Binding-site contacts:
Ligand atom C33 contacts residue GLY39 of chain 1.C at 4.3 Å.
Ligand atom C21 contacts residue PHE41 of chain 1.C at 3.8 Å (hydrophobic).
Ligand atom C22 contacts residue PHE41 of chain 1.C at 4.5 Å (hydrophobic).
Ligand atom C35 contacts residue GLY39 of chain 1.C at 3.5 Å.
Ligand atom O9 contacts residue PHE41 of chain 1.C at 4.4 Å.
Ligand atom O9 contacts residue PHE7 of chain 1.C at 4.2 Å.
Ligand atom C20 contacts residue PHE41 of chain 1.C at 3.6 Å (hydrophobic).
Ligand atom O3 contacts residue TYR64 of chain 1.C at 3.5 Å (h-bond).
Ligand atom C22 contacts residue TYR64 of chain 1.C at 3.7 Å (hydrophobic).
Ligand atom C20 contacts residue TYR64 of chain 1.C at 3.4 Å (hydrophobic).
Ligand atom O8 contacts residue PHE7 of chain 1.C at 4.0 Å.
Ligand atom C40 contacts residue PHE7 of chain 1.C at 4.4 Å (hydrophobic).
Ligand atom C16 contacts residue PHE41 of chain 1.C at 4.3 Å (hydrophobic).
Ligand atom O8 contacts residue PHE41 of chain 1.C at 3.9 Å.
Ligand atom C35 contacts residue PRO38 of chain 1.C at 4.3 Å (hydrophobic).
Ligand atom C33 contacts residue GLU33 of chain 1.C at 4.4 Å.
Ligand atom C23 contacts residue PHE41 of chain 1.C at 3.6 Å (hydrophobic).
Ligand atom C18 contacts residue PHE41 of chain 1.C at 4.4 Å (hydrophobic).
Ligand atom C34 contacts residue GLY39 of chain 1.C at 3.4 Å.
Ligand atom C40 contacts residue GLU33 of chain 1.C at 4.0 Å.
Ligand atom O1 contacts residue PHE41 of chain 1.C at 2.4 Å.
Ligand atom O2 contacts residue TYR64 of chain 1.C at 4.4 Å.
Ligand atom C19 contacts residue PHE41 of chain 1.C at 3.9 Å (hydrophobic).
Ligand atom C24 contacts residue TYR64 of chain 1.C at 3.7 Å (hydrophobic).
Ligand atom O contacts residue TYR64 of chain 1.C at 2.9 Å.
Ligand atom C34 contacts residue PRO38 of chain 1.C at 4.0 Å (hydrophobic).
Ligand atom C23 contacts residue TYR64 of chain 1.C at 3.0 Å (hydrophobic).
Ligand atom O8 contacts residue GLU33 of chain 1.C at 2.8 Å (salt-bridge).
Ligand atom O contacts residue PHE41 of chain 1.C at 4.5 Å.
Ligand atom C40 contacts residue PHE41 of chain 1.C at 3.9 Å (hydrophobic).
Ligand atom O1 contacts residue TYR64 of chain 1.C at 3.1 Å (h-bond).
Ligand atom C39 contacts residue PHE41 of chain 1.C at 3.6 Å (hydrophobic).
Ligand atom C19 contacts residue TYR64 of chain 1.C at 3.9 Å (hydrophobic).

This protein binds this small molecule.
Small molecule (SMILES): NC(=O)CC1NC(=O)C2(CCCCC2)NC(=O)[C@@H](CC(=O)O)[C@@H](c2ccc(C(C(=O)O)C(=O)O)cc2)/C=C/C[C@@H](Cc2cccc3ccccc23)CNC1=O

Sequence of chain 1.C:
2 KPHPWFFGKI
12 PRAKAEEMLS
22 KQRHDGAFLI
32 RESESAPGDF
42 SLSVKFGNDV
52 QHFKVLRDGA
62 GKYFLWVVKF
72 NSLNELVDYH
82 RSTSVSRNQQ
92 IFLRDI